Sequence of chain 1.A:
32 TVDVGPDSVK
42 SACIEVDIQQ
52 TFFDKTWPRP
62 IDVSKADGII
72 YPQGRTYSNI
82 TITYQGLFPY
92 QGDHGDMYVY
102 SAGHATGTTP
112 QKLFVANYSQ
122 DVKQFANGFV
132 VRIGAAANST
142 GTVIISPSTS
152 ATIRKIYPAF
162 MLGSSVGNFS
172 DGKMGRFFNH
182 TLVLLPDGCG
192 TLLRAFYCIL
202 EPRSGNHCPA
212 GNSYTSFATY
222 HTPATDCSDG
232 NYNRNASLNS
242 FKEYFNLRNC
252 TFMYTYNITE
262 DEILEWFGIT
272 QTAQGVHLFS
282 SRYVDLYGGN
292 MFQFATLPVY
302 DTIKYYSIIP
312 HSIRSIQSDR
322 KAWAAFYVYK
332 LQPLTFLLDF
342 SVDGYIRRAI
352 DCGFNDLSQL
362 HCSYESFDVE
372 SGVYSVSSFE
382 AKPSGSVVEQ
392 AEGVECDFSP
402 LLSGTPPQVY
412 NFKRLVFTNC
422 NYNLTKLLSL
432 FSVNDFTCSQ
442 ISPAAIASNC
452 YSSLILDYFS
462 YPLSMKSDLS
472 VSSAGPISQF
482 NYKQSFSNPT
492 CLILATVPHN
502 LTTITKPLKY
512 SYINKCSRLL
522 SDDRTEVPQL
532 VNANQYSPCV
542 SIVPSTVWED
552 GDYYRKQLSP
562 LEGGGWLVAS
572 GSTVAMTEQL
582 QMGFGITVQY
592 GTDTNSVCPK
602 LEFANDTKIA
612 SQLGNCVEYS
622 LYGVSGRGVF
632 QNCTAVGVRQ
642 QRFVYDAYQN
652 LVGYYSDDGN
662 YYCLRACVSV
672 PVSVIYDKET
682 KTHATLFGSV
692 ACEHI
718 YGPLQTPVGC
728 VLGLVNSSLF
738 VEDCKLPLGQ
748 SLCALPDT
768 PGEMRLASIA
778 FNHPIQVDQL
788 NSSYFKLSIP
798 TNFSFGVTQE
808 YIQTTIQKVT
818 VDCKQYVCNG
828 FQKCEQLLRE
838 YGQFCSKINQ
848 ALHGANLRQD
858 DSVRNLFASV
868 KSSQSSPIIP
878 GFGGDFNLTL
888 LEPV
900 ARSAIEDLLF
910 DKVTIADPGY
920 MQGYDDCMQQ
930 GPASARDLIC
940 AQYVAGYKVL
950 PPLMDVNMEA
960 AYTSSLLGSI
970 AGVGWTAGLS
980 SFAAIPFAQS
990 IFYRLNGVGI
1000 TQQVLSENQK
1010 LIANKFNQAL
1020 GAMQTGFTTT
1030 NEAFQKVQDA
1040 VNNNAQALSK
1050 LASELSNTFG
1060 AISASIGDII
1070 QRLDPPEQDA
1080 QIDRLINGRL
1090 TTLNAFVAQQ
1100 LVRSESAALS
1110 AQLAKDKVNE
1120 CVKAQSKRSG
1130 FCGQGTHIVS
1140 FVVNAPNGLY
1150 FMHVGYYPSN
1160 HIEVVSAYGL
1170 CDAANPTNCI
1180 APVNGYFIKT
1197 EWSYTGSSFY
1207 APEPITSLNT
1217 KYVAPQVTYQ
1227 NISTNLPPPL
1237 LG

Binding-site contacts:
Ligand atom C1 contacts residue ASN169 of chain 1.A at 1.4 Å.
Ligand atom N2 contacts residue PHE170 of chain 1.A at 4.1 Å.
Ligand atom O7 contacts residue SER171 of chain 1.A at 3.8 Å.
Ligand atom C7 contacts residue PHE170 of chain 1.A at 3.9 Å (hydrophobic).
Ligand atom C5 contacts residue ASN169 of chain 1.A at 3.7 Å.
Ligand atom O5 contacts residue PHE170 of chain 1.A at 4.3 Å.
Ligand atom O7 contacts residue PHE170 of chain 1.A at 3.4 Å (h-bond).
Ligand atom C7 contacts residue ASN169 of chain 1.A at 3.4 Å.
Ligand atom C4 contacts residue ASN169 of chain 1.A at 4.3 Å.
Ligand atom C1 contacts residue GLY173 of chain 1.A at 4.4 Å.
Ligand atom O5 contacts residue GLY173 of chain 1.A at 3.9 Å.
Ligand atom C8 contacts residue PHE179 of chain 1.A at 4.1 Å (hydrophobic).
Ligand atom O6 contacts residue ASN169 of chain 1.A at 4.3 Å.
Ligand atom C8 contacts residue ARG177 of chain 1.A at 3.8 Å.
Ligand atom C1 contacts residue PHE170 of chain 1.A at 3.9 Å (hydrophobic).
Ligand atom N2 contacts residue ASN169 of chain 1.A at 2.9 Å (h-bond).
Ligand atom C3 contacts residue ASN169 of chain 1.A at 3.8 Å.
Ligand atom O5 contacts residue ASN169 of chain 1.A at 2.3 Å (h-bond).
Ligand atom C2 contacts residue PHE170 of chain 1.A at 3.7 Å (hydrophobic).
Ligand atom C2 contacts residue ASN169 of chain 1.A at 2.5 Å.
Ligand atom O7 contacts residue ASN169 of chain 1.A at 3.8 Å.
Ligand atom O6 contacts residue GLY173 of chain 1.A at 3.7 Å.
Ligand atom C8 contacts residue ASN169 of chain 1.A at 3.1 Å.

The small molecule below binds the protein below.
Small molecule (SMILES): CC(=O)N[C@@H]1[C@@H](O)[C@H](O)[C@@H](CO)O[C@H]1O